Binding-site contacts:
Ligand atom C6 contacts residue NO31 of chain 2.N at 3.9 Å.
Ligand atom C3 contacts residue OXY1 of chain 2.P at 4.2 Å.
Ligand atom C7 contacts residue FAD1 of chain 2.M at 4.3 Å.
Ligand atom N1 contacts residue OXY1 of chain 2.P at 4.4 Å.
Ligand atom C7 contacts residue SER207 of chain 2.C at 4.2 Å.
Ligand atom N1 contacts residue ASN73 of chain 2.C at 4.2 Å.
Ligand atom N1 contacts residue SER207 of chain 2.C at 4.3 Å.
Ligand atom C7 contacts residue SER208 of chain 2.C at 3.3 Å.
Ligand atom N1 contacts residue FAD1 of chain 2.M at 3.8 Å.
Ligand atom C4 contacts residue PHE165 of chain 2.C at 3.4 Å (hydrophobic).
Ligand atom C5 contacts residue FAD1 of chain 2.M at 4.4 Å.
Ligand atom C8 contacts residue FAD1 of chain 2.M at 4.0 Å.
Ligand atom C8 contacts residue SER207 of chain 2.C at 4.3 Å.
Ligand atom C2 contacts residue OXY1 of chain 2.P at 3.4 Å.
Ligand atom C4 contacts residue FAD1 of chain 2.M at 4.1 Å.
Ligand atom C6 contacts residue SER206 of chain 2.C at 4.1 Å.
Ligand atom C3 contacts residue GLN318 of chain 2.C at 4.1 Å.
Ligand atom C9 contacts residue FAD1 of chain 2.M at 3.9 Å.
Ligand atom C5 contacts residue PHE165 of chain 2.C at 4.0 Å (hydrophobic).
Ligand atom C6 contacts residue FAD1 of chain 2.M at 4.4 Å.
Ligand atom C9 contacts residue PHE165 of chain 2.C at 4.4 Å (hydrophobic).
Ligand atom C2 contacts residue FAD1 of chain 2.M at 3.5 Å.
Ligand atom C6 contacts residue SER208 of chain 2.C at 3.3 Å.
Ligand atom C3 contacts residue FAD1 of chain 2.M at 3.5 Å.

Sequence of chain 2.C:
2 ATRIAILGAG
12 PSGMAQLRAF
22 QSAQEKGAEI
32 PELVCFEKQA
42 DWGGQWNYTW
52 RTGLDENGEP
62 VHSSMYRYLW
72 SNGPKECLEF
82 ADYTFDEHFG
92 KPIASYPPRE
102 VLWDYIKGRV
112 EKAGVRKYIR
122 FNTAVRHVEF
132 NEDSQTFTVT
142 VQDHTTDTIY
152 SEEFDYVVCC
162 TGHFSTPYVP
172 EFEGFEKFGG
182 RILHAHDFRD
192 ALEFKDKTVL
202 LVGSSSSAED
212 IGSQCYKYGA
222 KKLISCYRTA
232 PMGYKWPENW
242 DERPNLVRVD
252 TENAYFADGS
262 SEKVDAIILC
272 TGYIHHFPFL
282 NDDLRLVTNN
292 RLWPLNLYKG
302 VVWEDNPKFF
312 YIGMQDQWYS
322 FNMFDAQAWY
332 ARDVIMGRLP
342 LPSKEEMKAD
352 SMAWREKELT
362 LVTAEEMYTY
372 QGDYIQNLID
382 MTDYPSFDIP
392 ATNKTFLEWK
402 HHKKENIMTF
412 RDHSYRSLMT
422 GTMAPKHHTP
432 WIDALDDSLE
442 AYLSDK

The small molecule below binds the protein below.
Small molecule (SMILES): c1ccc2[nH]ccc2c1